The protein below binds the small molecule below.
Small molecule (SMILES): N[C@@H](Cn1c2c(c(=O)[nH]c1=O)CSC2)C(=O)O

Binding-site contacts:
Ligand atom NAI contacts residue GLU193 of chain 2.A at 3.6 Å.
Ligand atom CA contacts residue SER142 of chain 2.A at 3.2 Å.
Ligand atom CA contacts residue THR91 of chain 2.A at 3.5 Å.
Ligand atom SAJ contacts residue GLU13 of chain 2.A at 3.8 Å.
Ligand atom O contacts residue THR91 of chain 2.A at 2.9 Å (h-bond).
Ligand atom N contacts residue GLU193 of chain 2.A at 2.9 Å (salt-bridge).
Ligand atom O contacts residue LEU90 of chain 2.A at 3.5 Å.
Ligand atom OXT contacts residue TYR61 of chain 2.A at 3.4 Å.
Ligand atom NAI contacts residue LEU138 of chain 2.A at 3.6 Å.
Ligand atom OXT contacts residue GLY141 of chain 2.A at 3.5 Å.
Ligand atom OAD contacts residue SER142 of chain 2.A at 3.2 Å (h-bond).
Ligand atom CAF contacts residue MET196 of chain 2.A at 3.8 Å (hydrophobic).
Ligand atom N contacts residue PRO89 of chain 2.A at 2.8 Å (h-bond).
Ligand atom NAQ contacts residue GLU193 of chain 2.A at 3.4 Å (salt-bridge).
Ligand atom CAL contacts residue GLU193 of chain 2.A at 3.2 Å.
Ligand atom NAI contacts residue THR143 of chain 2.A at 2.9 Å (h-bond).
Ligand atom C contacts residue SER142 of chain 2.A at 3.4 Å.
Ligand atom OAC contacts residue LEU192 of chain 2.A at 3.3 Å.
Ligand atom OAC contacts residue GLU193 of chain 2.A at 2.9 Å (salt-bridge).
Ligand atom C contacts residue THR91 of chain 2.A at 3.8 Å.
Ligand atom O contacts residue TYR61 of chain 2.A at 3.7 Å.
Ligand atom O contacts residue PRO89 of chain 2.A at 3.7 Å.
Ligand atom CAO contacts residue THR143 of chain 2.A at 3.4 Å.
Ligand atom C contacts residue ARG96 of chain 2.A at 3.5 Å.
Ligand atom CAM contacts residue GLU193 of chain 2.A at 3.1 Å.
Ligand atom N contacts residue TYR220 of chain 2.A at 3.7 Å.
Ligand atom OXT contacts residue SER142 of chain 2.A at 2.9 Å (h-bond).
Ligand atom OAD contacts residue THR143 of chain 2.A at 3.1 Å (h-bond).
Ligand atom OXT contacts residue ARG96 of chain 2.A at 2.9 Å (salt-bridge).
Ligand atom O contacts residue ARG96 of chain 2.A at 2.8 Å (salt-bridge).
Ligand atom OAD contacts residue GLY141 of chain 2.A at 3.8 Å.
Ligand atom CAG contacts residue GLU193 of chain 2.A at 3.7 Å.
Ligand atom CAG contacts residue TYR61 of chain 2.A at 3.2 Å (hydrophobic).
Ligand atom CA contacts residue GLU193 of chain 2.A at 3.4 Å.
Ligand atom N contacts residue THR91 of chain 2.A at 2.9 Å (h-bond).
Ligand atom CAO contacts residue GLU193 of chain 2.A at 3.6 Å.
Ligand atom CAN contacts residue GLU193 of chain 2.A at 3.6 Å.
Ligand atom SAJ contacts residue MET196 of chain 2.A at 3.7 Å.
Ligand atom CB contacts residue TYR61 of chain 2.A at 3.8 Å (hydrophobic).
Ligand atom C contacts residue TYR61 of chain 2.A at 3.7 Å (hydrophobic).

Sequence of chain 2.A:
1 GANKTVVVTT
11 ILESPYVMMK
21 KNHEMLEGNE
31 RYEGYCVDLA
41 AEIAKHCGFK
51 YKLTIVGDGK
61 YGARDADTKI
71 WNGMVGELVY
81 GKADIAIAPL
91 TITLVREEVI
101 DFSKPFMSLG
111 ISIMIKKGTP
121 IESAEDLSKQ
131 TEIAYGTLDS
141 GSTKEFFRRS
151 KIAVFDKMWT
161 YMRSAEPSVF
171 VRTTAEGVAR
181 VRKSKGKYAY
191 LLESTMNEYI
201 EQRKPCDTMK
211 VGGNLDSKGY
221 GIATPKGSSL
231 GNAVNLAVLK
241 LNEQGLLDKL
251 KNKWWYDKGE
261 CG